Binding-site contacts:
Ligand atom C5 contacts residue ASN231 of chain 17.A at 4.5 Å.
Ligand atom C1 contacts residue ASN231 of chain 17.A at 3.6 Å.
Ligand atom O1A contacts residue ARG232 of chain 17.A at 3.5 Å.
Ligand atom C4 contacts residue VAL257 of chain 17.A at 4.4 Å (hydrophobic).
Ligand atom C10 contacts residue SER256 of chain 17.A at 4.2 Å.
Ligand atom O1A contacts residue ASN231 of chain 17.A at 2.7 Å (h-bond).
Ligand atom C4 contacts residue ASN231 of chain 17.A at 3.5 Å.
Ligand atom O1B contacts residue ASN231 of chain 17.A at 4.3 Å.
Ligand atom C11 contacts residue SER256 of chain 17.A at 4.3 Å.
Ligand atom O2 contacts residue ASN231 of chain 17.A at 4.2 Å.
Ligand atom C2 contacts residue ASN231 of chain 17.A at 4.0 Å.
Ligand atom C11 contacts residue ALA253 of chain 17.A at 3.6 Å (hydrophobic).
Ligand atom C1 contacts residue ARG232 of chain 17.A at 3.6 Å.
Ligand atom O1B contacts residue ARG232 of chain 17.A at 2.5 Å (salt-bridge).
Ligand atom O4 contacts residue VAL257 of chain 17.A at 3.1 Å.
Ligand atom O10 contacts residue SER256 of chain 17.A at 3.5 Å (h-bond).
Ligand atom O2 contacts residue ARG232 of chain 17.A at 4.5 Å.
Ligand atom O4 contacts residue ASN231 of chain 17.A at 4.2 Å.
Ligand atom C11 contacts residue GLY254 of chain 17.A at 3.6 Å.
Ligand atom C3 contacts residue ASN231 of chain 17.A at 3.9 Å.

This small molecule binds to this protein.
Small molecule (SMILES): CC(=O)N[C@H]1[C@H]([C@H](O)[C@H](O)CO)O[C@@](O)(C(=O)O)C[C@@H]1O

Sequence of chain 17.A:
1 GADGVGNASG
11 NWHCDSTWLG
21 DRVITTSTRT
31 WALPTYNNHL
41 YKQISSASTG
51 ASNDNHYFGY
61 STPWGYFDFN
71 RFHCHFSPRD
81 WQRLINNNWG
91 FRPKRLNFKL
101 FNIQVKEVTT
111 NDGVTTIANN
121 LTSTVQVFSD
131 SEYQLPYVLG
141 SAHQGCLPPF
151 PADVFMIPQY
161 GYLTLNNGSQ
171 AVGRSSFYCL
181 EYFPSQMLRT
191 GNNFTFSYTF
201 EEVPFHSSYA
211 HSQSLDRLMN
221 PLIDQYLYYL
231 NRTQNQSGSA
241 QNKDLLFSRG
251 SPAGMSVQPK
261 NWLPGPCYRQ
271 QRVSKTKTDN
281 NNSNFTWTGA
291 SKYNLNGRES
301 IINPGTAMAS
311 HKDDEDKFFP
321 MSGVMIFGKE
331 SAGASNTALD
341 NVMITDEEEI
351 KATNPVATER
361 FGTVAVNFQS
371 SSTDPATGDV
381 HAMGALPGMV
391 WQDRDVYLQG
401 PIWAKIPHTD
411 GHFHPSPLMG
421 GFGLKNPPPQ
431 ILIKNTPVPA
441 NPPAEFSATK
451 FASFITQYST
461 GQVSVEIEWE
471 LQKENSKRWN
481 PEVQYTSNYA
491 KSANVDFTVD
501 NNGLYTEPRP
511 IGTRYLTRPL